A small-molecule ligand and the protein it binds are described below.
Small molecule (SMILES): CC(=O)N[C@H]1[C@H](O[C@H]2[C@H](O)[C@@H](NC(C)=O)CO[C@@H]2CO)O[C@H](CO)[C@@H](O[C@@H]2O[C@H](CO)[C@@H](O)[C@H](O[C@H]3O[C@H](CO)[C@@H](O)[C@H](O)[C@@H]3O)[C@@H]2O)[C@@H]1O

Sequence of chain 2.A:
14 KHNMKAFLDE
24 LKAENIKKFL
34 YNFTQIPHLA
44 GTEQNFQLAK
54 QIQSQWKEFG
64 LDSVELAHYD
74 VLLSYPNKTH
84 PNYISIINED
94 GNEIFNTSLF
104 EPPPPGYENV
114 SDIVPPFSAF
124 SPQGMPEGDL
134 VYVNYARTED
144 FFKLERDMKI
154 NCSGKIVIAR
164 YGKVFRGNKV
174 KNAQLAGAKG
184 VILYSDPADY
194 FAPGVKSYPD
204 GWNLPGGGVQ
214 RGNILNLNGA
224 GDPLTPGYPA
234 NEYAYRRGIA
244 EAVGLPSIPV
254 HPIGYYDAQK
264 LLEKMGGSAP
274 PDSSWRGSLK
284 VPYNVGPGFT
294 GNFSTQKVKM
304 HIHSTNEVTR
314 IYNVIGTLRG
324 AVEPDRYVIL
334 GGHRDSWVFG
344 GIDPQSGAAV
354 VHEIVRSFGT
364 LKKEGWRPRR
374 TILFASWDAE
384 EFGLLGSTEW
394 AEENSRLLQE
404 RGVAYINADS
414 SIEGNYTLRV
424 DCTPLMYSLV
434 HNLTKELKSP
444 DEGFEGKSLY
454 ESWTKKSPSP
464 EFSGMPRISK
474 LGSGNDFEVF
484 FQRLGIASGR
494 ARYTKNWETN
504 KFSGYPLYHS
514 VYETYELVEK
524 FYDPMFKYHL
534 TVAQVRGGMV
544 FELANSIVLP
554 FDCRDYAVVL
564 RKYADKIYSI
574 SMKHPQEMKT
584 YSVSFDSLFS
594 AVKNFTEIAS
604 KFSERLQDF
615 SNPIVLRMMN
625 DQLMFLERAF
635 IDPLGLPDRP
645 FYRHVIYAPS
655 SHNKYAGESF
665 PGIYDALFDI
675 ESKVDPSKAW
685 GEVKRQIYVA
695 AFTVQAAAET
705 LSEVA

Sequence of chain 1.A:
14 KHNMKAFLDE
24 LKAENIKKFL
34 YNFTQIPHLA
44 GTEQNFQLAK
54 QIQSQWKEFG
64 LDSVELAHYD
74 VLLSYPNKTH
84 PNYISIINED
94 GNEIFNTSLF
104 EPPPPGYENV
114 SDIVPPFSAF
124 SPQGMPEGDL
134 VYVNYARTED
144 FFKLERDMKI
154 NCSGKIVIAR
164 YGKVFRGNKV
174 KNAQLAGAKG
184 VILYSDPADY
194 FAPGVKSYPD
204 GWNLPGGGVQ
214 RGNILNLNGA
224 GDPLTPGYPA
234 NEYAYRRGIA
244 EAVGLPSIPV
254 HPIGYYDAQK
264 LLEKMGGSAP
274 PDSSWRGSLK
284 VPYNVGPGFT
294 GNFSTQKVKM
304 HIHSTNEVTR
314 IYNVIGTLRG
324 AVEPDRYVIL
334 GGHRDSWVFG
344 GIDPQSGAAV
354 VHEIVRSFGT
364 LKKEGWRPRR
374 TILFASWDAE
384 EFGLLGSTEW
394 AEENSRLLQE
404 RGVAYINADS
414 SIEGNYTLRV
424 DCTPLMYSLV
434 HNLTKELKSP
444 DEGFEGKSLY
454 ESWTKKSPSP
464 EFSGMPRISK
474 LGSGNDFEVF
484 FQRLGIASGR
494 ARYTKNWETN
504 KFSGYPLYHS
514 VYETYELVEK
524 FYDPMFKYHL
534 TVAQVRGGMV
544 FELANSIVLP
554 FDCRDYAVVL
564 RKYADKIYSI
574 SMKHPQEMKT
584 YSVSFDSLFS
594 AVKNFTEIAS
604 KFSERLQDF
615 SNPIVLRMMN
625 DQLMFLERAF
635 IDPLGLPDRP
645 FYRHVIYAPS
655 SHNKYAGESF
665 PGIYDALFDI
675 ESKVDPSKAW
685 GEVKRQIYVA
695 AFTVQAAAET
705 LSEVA

Binding-site contacts:
Ligand atom N2 contacts residue ASN597 of chain 2.A at 2.9 Å (h-bond).
Ligand atom C8 contacts residue SER590 of chain 2.A at 3.5 Å.
Ligand atom C3 contacts residue GLU235 of chain 1.A at 4.0 Å.
Ligand atom C7 contacts residue ASN597 of chain 2.A at 3.7 Å.
Ligand atom C2 contacts residue ASN597 of chain 2.A at 2.4 Å.
Ligand atom C2 contacts residue ARG313 of chain 1.A at 3.9 Å.
Ligand atom C3 contacts residue ASN597 of chain 2.A at 3.8 Å.
Ligand atom O2 contacts residue ARG313 of chain 1.A at 3.3 Å (salt-bridge).
Ligand atom C2 contacts residue GLN699 of chain 2.A at 3.8 Å.
Ligand atom O7 contacts residue ASN597 of chain 2.A at 4.1 Å.
Ligand atom C5 contacts residue ASN597 of chain 2.A at 3.7 Å.
Ligand atom C7 contacts residue GLN699 of chain 2.A at 3.4 Å.
Ligand atom C1 contacts residue ASN597 of chain 2.A at 1.4 Å.
Ligand atom C7 contacts residue SER593 of chain 2.A at 3.9 Å.
Ligand atom C4 contacts residue ARG313 of chain 1.A at 3.5 Å.
Ligand atom C2 contacts residue GLU235 of chain 1.A at 3.4 Å.
Ligand atom N2 contacts residue GLN699 of chain 2.A at 3.6 Å.
Ligand atom O7 contacts residue GLN699 of chain 2.A at 3.2 Å.
Ligand atom C3 contacts residue ARG313 of chain 1.A at 3.7 Å.
Ligand atom N2 contacts residue SER593 of chain 2.A at 3.0 Å (h-bond).
Ligand atom C8 contacts residue SER593 of chain 2.A at 3.9 Å.
Ligand atom O3 contacts residue GLU235 of chain 1.A at 3.7 Å.
Ligand atom O4 contacts residue ARG313 of chain 1.A at 3.8 Å.
Ligand atom C8 contacts residue TYR236 of chain 1.A at 3.6 Å (hydrophobic).
Ligand atom C6 contacts residue GLU235 of chain 1.A at 3.9 Å.
Ligand atom O3 contacts residue ARG313 of chain 1.A at 3.0 Å (salt-bridge).
Ligand atom C4 contacts residue GLU235 of chain 1.A at 3.8 Å.
Ligand atom C6 contacts residue HIS71 of chain 1.A at 3.9 Å.
Ligand atom O7 contacts residue TYR236 of chain 1.A at 4.1 Å.
Ligand atom O2 contacts residue HIS71 of chain 1.A at 3.1 Å (h-bond).
Ligand atom O5 contacts residue HIS71 of chain 1.A at 3.6 Å.
Ligand atom C2 contacts residue SER593 of chain 2.A at 3.8 Å.
Ligand atom C8 contacts residue ALA594 of chain 2.A at 3.8 Å (hydrophobic).
Ligand atom O4 contacts residue GLU235 of chain 1.A at 2.8 Å (salt-bridge).
Ligand atom O2 contacts residue GLU235 of chain 1.A at 2.5 Å (salt-bridge).
Ligand atom C5 contacts residue GLU235 of chain 1.A at 3.9 Å.
Ligand atom C1 contacts residue GLN699 of chain 2.A at 3.8 Å.
Ligand atom C1 contacts residue ARG313 of chain 1.A at 4.0 Å.
Ligand atom C1 contacts residue SER593 of chain 2.A at 3.8 Å.
Ligand atom O5 contacts residue ASN597 of chain 2.A at 2.3 Å (h-bond).